Sequence of chain 1.B:
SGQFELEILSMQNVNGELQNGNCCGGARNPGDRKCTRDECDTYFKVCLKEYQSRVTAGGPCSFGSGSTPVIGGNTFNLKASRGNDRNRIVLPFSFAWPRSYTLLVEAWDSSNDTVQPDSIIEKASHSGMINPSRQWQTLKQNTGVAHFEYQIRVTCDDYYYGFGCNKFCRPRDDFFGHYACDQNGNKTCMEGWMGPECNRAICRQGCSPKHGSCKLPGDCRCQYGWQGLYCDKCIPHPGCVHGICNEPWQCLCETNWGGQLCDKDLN

Binding-site contacts:
Ligand atom O6 contacts residue LYS167 of chain 1.B at 2.8 Å (salt-bridge).
Ligand atom C8 contacts residue ASN186 of chain 1.B at 4.5 Å.
Ligand atom O5 contacts residue ASN184 of chain 1.B at 4.0 Å.
Ligand atom C6 contacts residue LYS167 of chain 1.B at 3.8 Å.
Ligand atom N2 contacts residue ASN186 of chain 1.B at 3.0 Å (h-bond).
Ligand atom O6 contacts residue ASN184 of chain 1.B at 4.4 Å.
Ligand atom C3 contacts residue ASN186 of chain 1.B at 3.8 Å.
Ligand atom C1 contacts residue LYS167 of chain 1.B at 3.9 Å.
Ligand atom O5 contacts residue LYS167 of chain 1.B at 3.1 Å (salt-bridge).
Ligand atom C5 contacts residue ASN186 of chain 1.B at 3.6 Å.
Ligand atom C1 contacts residue ASN186 of chain 1.B at 1.4 Å.
Ligand atom C4 contacts residue ASN186 of chain 1.B at 4.2 Å.
Ligand atom O5 contacts residue ASN186 of chain 1.B at 2.3 Å (h-bond).
Ligand atom C2 contacts residue ASN186 of chain 1.B at 2.5 Å.
Ligand atom C5 contacts residue LYS167 of chain 1.B at 3.8 Å.
Ligand atom C7 contacts residue ASN186 of chain 1.B at 3.6 Å.
Ligand atom C4 contacts residue LYS167 of chain 1.B at 3.9 Å.
Ligand atom O7 contacts residue ASN186 of chain 1.B at 3.1 Å (h-bond).
Ligand atom C2 contacts residue LYS167 of chain 1.B at 4.1 Å.

This small molecule binds to this protein.
Small molecule (SMILES): CC(=O)N[C@@H]1[C@@H](O)[C@H](O)[C@@H](CO)O[C@H]1O